Binding-site contacts:
Ligand atom O2A contacts residue GLY27 of chain 1.HC at 3.3 Å.
Ligand atom O3G contacts residue THR65 of chain 1.HC at 3.0 Å (h-bond).
Ligand atom N7 contacts residue ASN154 of chain 1.HC at 3.3 Å (h-bond).
Ligand atom PB contacts residue HIS26 of chain 1.HC at 3.7 Å.
Ligand atom O2B contacts residue HIS26 of chain 1.HC at 2.9 Å (h-bond).
Ligand atom O5' contacts residue HIS26 of chain 1.HC at 3.6 Å (h-bond).
Ligand atom N3 contacts residue LYS155 of chain 1.HC at 3.7 Å.
Ligand atom C4 contacts residue LEU214 of chain 1.HC at 3.6 Å (hydrophobic).
Ligand atom C5' contacts residue HIS26 of chain 1.HC at 3.3 Å.
Ligand atom O3G contacts residue SER101 of chain 1.HC at 3.5 Å (h-bond).
Ligand atom O1A contacts residue ARG51 of chain 1.HC at 2.4 Å (salt-bridge).
Ligand atom O3A contacts residue ARG51 of chain 1.HC at 3.2 Å (salt-bridge).
Ligand atom PB contacts residue LYS28 of chain 1.HC at 3.7 Å.
Ligand atom O6 contacts residue ASN154 of chain 1.HC at 3.1 Å (h-bond).
Ligand atom C6 contacts residue LYS155 of chain 1.HC at 3.5 Å.
Ligand atom O1G contacts residue THR65 of chain 1.HC at 2.9 Å (h-bond).
Ligand atom PA contacts residue ARG51 of chain 1.HC at 3.4 Å.
Ligand atom O6 contacts residue GLY213 of chain 1.HC at 2.9 Å (h-bond).
Ligand atom PG contacts residue THR65 of chain 1.HC at 3.4 Å.
Ligand atom O2A contacts residue THR30 of chain 1.HC at 3.3 Å (h-bond).
Ligand atom O1B contacts residue SER29 of chain 1.HC at 2.8 Å (h-bond).
Ligand atom O2B contacts residue GLY27 of chain 1.HC at 3.7 Å.
Ligand atom N3B contacts residue THR65 of chain 1.HC at 3.2 Å (h-bond).
Ligand atom N1 contacts residue LYS155 of chain 1.HC at 3.6 Å.
Ligand atom O5' contacts residue GLY27 of chain 1.HC at 3.3 Å.
Ligand atom O3A contacts residue HIS26 of chain 1.HC at 3.4 Å (h-bond).
Ligand atom O1B contacts residue THR65 of chain 1.HC at 3.4 Å (h-bond).
Ligand atom O1B contacts residue LYS28 of chain 1.HC at 3.7 Å.
Ligand atom O2B contacts residue LYS28 of chain 1.HC at 2.8 Å (salt-bridge).
Ligand atom C8 contacts residue GLY27 of chain 1.HC at 3.7 Å.
Ligand atom C6 contacts residue GLY213 of chain 1.HC at 3.6 Å.
Ligand atom O2A contacts residue SER29 of chain 1.HC at 3.0 Å (h-bond).
Ligand atom O1G contacts residue VAL24 of chain 1.HC at 3.4 Å.
Ligand atom O2A contacts residue LYS28 of chain 1.HC at 3.1 Å (salt-bridge).
Ligand atom O6 contacts residue SER212 of chain 1.HC at 3.2 Å (h-bond).
Ligand atom O1G contacts residue GLY103 of chain 1.HC at 3.7 Å.
Ligand atom O6 contacts residue LYS155 of chain 1.HC at 3.5 Å (salt-bridge).
Ligand atom O2G contacts residue VAL24 of chain 1.HC at 3.1 Å (h-bond).
Ligand atom C4 contacts residue LYS155 of chain 1.HC at 3.5 Å.
Ligand atom O3G contacts residue LYS28 of chain 1.HC at 3.3 Å.

Sequence of chain 1.HC:
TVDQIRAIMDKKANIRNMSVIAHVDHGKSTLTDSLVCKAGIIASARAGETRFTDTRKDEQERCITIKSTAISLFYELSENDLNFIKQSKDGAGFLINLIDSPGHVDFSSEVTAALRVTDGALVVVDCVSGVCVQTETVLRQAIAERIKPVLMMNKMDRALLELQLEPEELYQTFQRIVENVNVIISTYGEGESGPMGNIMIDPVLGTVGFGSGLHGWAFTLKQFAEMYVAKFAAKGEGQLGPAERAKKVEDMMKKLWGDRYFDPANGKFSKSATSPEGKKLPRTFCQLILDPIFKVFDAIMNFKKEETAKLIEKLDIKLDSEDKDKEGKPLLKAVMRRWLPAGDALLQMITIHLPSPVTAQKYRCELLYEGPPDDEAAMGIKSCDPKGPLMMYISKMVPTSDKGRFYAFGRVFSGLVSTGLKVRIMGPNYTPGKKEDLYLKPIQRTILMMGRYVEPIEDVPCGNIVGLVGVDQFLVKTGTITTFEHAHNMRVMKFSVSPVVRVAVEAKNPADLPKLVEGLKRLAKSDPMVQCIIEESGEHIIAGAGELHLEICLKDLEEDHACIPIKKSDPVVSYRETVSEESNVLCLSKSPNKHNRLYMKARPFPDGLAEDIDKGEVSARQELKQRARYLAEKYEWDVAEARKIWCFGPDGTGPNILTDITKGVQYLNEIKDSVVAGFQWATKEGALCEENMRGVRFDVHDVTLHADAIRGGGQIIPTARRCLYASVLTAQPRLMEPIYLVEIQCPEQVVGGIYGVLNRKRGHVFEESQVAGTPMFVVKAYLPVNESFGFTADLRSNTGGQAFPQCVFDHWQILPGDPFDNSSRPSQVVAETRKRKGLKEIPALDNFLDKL

A protein and the small-molecule ligand that binds it are described below.
Small molecule (SMILES): Nc1nc2c(ncn2[C@@H]2O[C@H](CO[P](=O)(O)O[P](=O)(O)NP(=O)(O)O)[C@@H](O)[C@H]2O)c(=O)[nH]1